Binding-site contacts:
Ligand atom O1 contacts residue LEU205 of chain 1.A at 4.2 Å.
Ligand atom C8 contacts residue HIS356 of chain 1.A at 3.3 Å.
Ligand atom C8 contacts residue ASP206 of chain 1.A at 4.4 Å.
Ligand atom N2 contacts residue PHE358 of chain 1.A at 3.7 Å.
Ligand atom C5 contacts residue HIS356 of chain 1.A at 4.3 Å.
Ligand atom C8 contacts residue LEU205 of chain 1.A at 4.0 Å (hydrophobic).
Ligand atom C7 contacts residue HIS356 of chain 1.A at 2.9 Å.
Ligand atom C9 contacts residue VAL207 of chain 1.A at 3.7 Å (hydrophobic).
Ligand atom S1 contacts residue ARG270 of chain 1.A at 4.3 Å.
Ligand atom O3 contacts residue VAL207 of chain 1.A at 3.9 Å.
Ligand atom C8 contacts residue VAL207 of chain 1.A at 3.8 Å (hydrophobic).
Ligand atom C7 contacts residue GLY330 of chain 1.A at 3.4 Å.
Ligand atom C3 contacts residue HIS356 of chain 1.A at 4.5 Å.
Ligand atom O3 contacts residue HIS356 of chain 1.A at 4.0 Å.
Ligand atom C4 contacts residue HIS356 of chain 1.A at 3.8 Å.
Ligand atom C9 contacts residue HIS356 of chain 1.A at 4.0 Å.
Ligand atom C6 contacts residue HIS356 of chain 1.A at 2.9 Å.
Ligand atom C9 contacts residue LEU205 of chain 1.A at 3.8 Å (hydrophobic).
Ligand atom C8 contacts residue GLY330 of chain 1.A at 3.8 Å.
Ligand atom O1 contacts residue ARG270 of chain 1.A at 3.4 Å (salt-bridge).

Sequence of chain 1.A:
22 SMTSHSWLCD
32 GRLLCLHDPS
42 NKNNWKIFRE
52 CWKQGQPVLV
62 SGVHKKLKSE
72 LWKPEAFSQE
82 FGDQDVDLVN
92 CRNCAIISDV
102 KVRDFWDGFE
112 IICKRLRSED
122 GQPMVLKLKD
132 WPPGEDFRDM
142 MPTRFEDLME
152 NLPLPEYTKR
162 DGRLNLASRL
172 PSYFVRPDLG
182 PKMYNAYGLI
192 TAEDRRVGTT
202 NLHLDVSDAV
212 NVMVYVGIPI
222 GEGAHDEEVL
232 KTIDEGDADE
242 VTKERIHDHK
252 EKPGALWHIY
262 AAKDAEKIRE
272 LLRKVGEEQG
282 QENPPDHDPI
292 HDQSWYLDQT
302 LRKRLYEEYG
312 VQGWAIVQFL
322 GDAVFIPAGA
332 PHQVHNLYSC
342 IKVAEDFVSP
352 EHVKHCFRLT

A protein and the small-molecule ligand that binds it are described below.
Small molecule (SMILES): CS(=O)(=O)N(CC(N)=O)C1CCCCC1